Sequence of chain 1.B:
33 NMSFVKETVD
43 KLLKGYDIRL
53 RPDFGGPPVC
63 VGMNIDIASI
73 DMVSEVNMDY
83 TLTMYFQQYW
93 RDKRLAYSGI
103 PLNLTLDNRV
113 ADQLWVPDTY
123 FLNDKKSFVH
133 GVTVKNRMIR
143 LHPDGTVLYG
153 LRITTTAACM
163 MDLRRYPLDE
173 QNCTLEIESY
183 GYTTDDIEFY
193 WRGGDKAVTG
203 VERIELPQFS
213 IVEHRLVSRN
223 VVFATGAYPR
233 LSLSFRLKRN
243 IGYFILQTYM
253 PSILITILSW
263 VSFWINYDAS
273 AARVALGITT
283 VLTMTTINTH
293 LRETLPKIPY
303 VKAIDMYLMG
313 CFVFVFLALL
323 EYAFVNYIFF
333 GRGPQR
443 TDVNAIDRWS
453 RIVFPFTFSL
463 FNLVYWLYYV

Binding-site contacts:
Ligand atom C6 contacts residue VAL219 of chain 1.B at 3.6 Å (hydrophobic).
Ligand atom O6 contacts residue ARG217 of chain 1.B at 3.7 Å.
Ligand atom C8 contacts residue ARG238 of chain 1.B at 3.2 Å.
Ligand atom C7 contacts residue ARG221 of chain 1.B at 3.9 Å.
Ligand atom O7 contacts residue ASN174 of chain 1.B at 3.8 Å.
Ligand atom O3 contacts residue SER236 of chain 1.B at 4.2 Å.
Ligand atom C6 contacts residue ARG221 of chain 1.B at 4.1 Å.
Ligand atom C5 contacts residue VAL219 of chain 1.B at 4.1 Å (hydrophobic).
Ligand atom C5 contacts residue ASN174 of chain 1.B at 3.7 Å.
Ligand atom O6 contacts residue VAL219 of chain 1.B at 4.2 Å.
Ligand atom C1 contacts residue SER236 of chain 1.B at 4.0 Å.
Ligand atom O6 contacts residue SER220 of chain 1.B at 3.6 Å (h-bond).
Ligand atom C8 contacts residue ARG221 of chain 1.B at 4.0 Å.
Ligand atom C7 contacts residue ASN174 of chain 1.B at 3.2 Å.
Ligand atom C7 contacts residue ARG238 of chain 1.B at 4.0 Å.
Ligand atom C7 contacts residue ARG217 of chain 1.B at 4.2 Å.
Ligand atom N2 contacts residue ARG217 of chain 1.B at 4.2 Å.
Ligand atom O5 contacts residue VAL219 of chain 1.B at 4.1 Å.
Ligand atom C3 contacts residue ASN174 of chain 1.B at 3.8 Å.
Ligand atom C7 contacts residue SER236 of chain 1.B at 4.1 Å.
Ligand atom O5 contacts residue VAL219 of chain 1.B at 3.8 Å.
Ligand atom O7 contacts residue ARG221 of chain 1.B at 3.4 Å (salt-bridge).
Ligand atom C3 contacts residue SER236 of chain 1.B at 3.5 Å.
Ligand atom O3 contacts residue ARG221 of chain 1.B at 4.1 Å.
Ligand atom O5 contacts residue ASN174 of chain 1.B at 2.4 Å (h-bond).
Ligand atom C1 contacts residue ASN174 of chain 1.B at 1.4 Å.
Ligand atom N2 contacts residue ASN174 of chain 1.B at 3.0 Å (h-bond).
Ligand atom C2 contacts residue SER236 of chain 1.B at 3.7 Å.
Ligand atom C5 contacts residue VAL219 of chain 1.B at 4.1 Å (hydrophobic).
Ligand atom O3 contacts residue ARG217 of chain 1.B at 3.6 Å.
Ligand atom O7 contacts residue ARG217 of chain 1.B at 3.5 Å.
Ligand atom N2 contacts residue SER236 of chain 1.B at 3.0 Å (h-bond).
Ligand atom C6 contacts residue SER220 of chain 1.B at 3.8 Å.
Ligand atom C5 contacts residue SER220 of chain 1.B at 4.0 Å.
Ligand atom C8 contacts residue PHE237 of chain 1.B at 3.8 Å (hydrophobic).
Ligand atom C2 contacts residue ASN174 of chain 1.B at 2.5 Å.
Ligand atom C1 contacts residue VAL219 of chain 1.B at 4.0 Å (hydrophobic).
Ligand atom C8 contacts residue ASN174 of chain 1.B at 3.4 Å.
Ligand atom C4 contacts residue VAL219 of chain 1.B at 3.8 Å (hydrophobic).
Ligand atom O7 contacts residue ARG238 of chain 1.B at 3.1 Å (salt-bridge).

A protein and the small-molecule ligand that binds it are described below.
Small molecule (SMILES): CC(=O)N[C@H]1[C@H](O[C@H]2[C@H](O)[C@@H](NC(C)=O)CO[C@@H]2CO)O[C@H](CO)[C@@H](O[C@@H]2O[C@H](CO[C@H]3O[C@H](CO)[C@@H](O)[C@H](O[C@H]4O[C@H](CO)[C@@H](O)[C@H](O)[C@@H]4O)[C@@H]3O)[C@@H](O)[C@H](O[C@H]3O[C@H](CO)[C@@H](O)[C@H](O)[C@@H]3O)[C@@H]2O)[C@@H]1O